A protein and the small-molecule ligand that binds it are described below.
Small molecule (SMILES): Cc1cn([C@H]2C[C@H](O[P](=O)(O)OC[C@H]3O[C@@H](n4ccc(N)nc4=O)C[C@@H]3O[P](=O)(O)OC[C@H]3O[C@@H](n4cnc5c4NC=NC5N)C[C@@H]3O[P](=O)(O)OC[C@H]3O[C@@H](n4cnc5c(=O)[nH]c(N)nc54)C[C@@H]3O)[C@@H](CO[P](=O)(O)O[C@H]3C[C@H](n4cnc5c(=O)[nH]c(N)nc54)O[C@@H]3CO[P](=O)(O)O[C@H]3C[C@H](n4ccc(N)nc4=O)O[C@@H]3CO[P](=O)(O)O[C@H]3C[C@H](n4cnc5c4NC=NC5N)O[C@@H]3CO[P](=O)(O)O[C@H]3C[C@H](n4ccc(N)nc4=O)O[C@@H]3CO[P](=O)(O)O[C@H]3C[C@H](n4cnc5c(=O)[nH]c(N)nc54)O[C@@H]3CO)O2)c(=O)[nH]c1=O

Sequence of chain 1.A:
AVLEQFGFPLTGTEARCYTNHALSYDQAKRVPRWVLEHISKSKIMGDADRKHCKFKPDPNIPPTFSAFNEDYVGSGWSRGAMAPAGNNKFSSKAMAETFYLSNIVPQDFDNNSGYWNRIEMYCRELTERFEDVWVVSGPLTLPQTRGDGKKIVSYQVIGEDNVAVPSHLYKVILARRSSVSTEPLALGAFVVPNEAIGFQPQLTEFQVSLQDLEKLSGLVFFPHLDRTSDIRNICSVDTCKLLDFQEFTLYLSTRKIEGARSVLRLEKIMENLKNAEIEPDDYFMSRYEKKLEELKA

Binding-site contacts:
Ligand atom O2 contacts residue DG8 of chain 1.E at 2.5 Å (h-bond).
Ligand atom O6 contacts residue DC1 of chain 1.E at 3.2 Å (h-bond).
Ligand atom N1 contacts residue DC5 of chain 1.E at 2.8 Å (h-bond).
Ligand atom C2 contacts residue DG8 of chain 1.E at 3.2 Å.
Ligand atom N3 contacts residue DG8 of chain 1.E at 2.5 Å (h-bond).
Ligand atom C6 contacts residue DG8 of chain 1.E at 3.2 Å.
Ligand atom N2 contacts residue SER115 of chain 1.A at 3.1 Å (h-bond).
Ligand atom C4 contacts residue DG8 of chain 1.E at 3.3 Å.
Ligand atom N1 contacts residue DT7 of chain 1.E at 2.6 Å (h-bond).
Ligand atom O4 contacts residue DA4 of chain 1.E at 2.8 Å (h-bond).
Ligand atom N6 contacts residue DT2 of chain 1.E at 3.1 Å (h-bond).
Ligand atom N2 contacts residue DG6 of chain 1.E at 3.3 Å (h-bond).
Ligand atom N7 contacts residue LYS53 of chain 1.A at 3.3 Å (salt-bridge).
Ligand atom N3 contacts residue DA4 of chain 1.E at 2.8 Å (h-bond).
Ligand atom C2 contacts residue DG8 of chain 1.E at 3.3 Å.
Ligand atom C2 contacts residue DT7 of chain 1.E at 2.9 Å.
Ligand atom N3 contacts residue DG6 of chain 1.E at 2.8 Å (h-bond).
Ligand atom O6 contacts residue DA4 of chain 1.E at 3.1 Å (h-bond).
Ligand atom O2 contacts residue DG3 of chain 1.E at 2.5 Å (h-bond).
Ligand atom C2 contacts residue DC9 of chain 1.E at 3.1 Å.
Ligand atom O6 contacts residue DC5 of chain 1.E at 3.0 Å (h-bond).
Ligand atom O6 contacts residue DG8 of chain 1.E at 3.1 Å (h-bond).
Ligand atom C2 contacts residue DG6 of chain 1.E at 3.2 Å.
Ligand atom N6 contacts residue DT7 of chain 1.E at 3.0 Å (h-bond).
Ligand atom N4 contacts residue DG8 of chain 1.E at 2.5 Å (h-bond).
Ligand atom O3' contacts residue ASP112 of chain 1.A at 3.2 Å (salt-bridge).
Ligand atom N2 contacts residue DC1 of chain 1.E at 2.6 Å (h-bond).
Ligand atom N1 contacts residue DT2 of chain 1.E at 2.7 Å (h-bond).
Ligand atom N4 contacts residue DG6 of chain 1.E at 3.1 Å (h-bond).
Ligand atom N2 contacts residue DC5 of chain 1.E at 2.6 Å (h-bond).
Ligand atom O6 contacts residue LYS258 of chain 1.A at 3.0 Å (salt-bridge).
Ligand atom N3 contacts residue DG8 of chain 1.E at 3.1 Å (h-bond).
Ligand atom N2 contacts residue DC9 of chain 1.E at 2.6 Å (h-bond).
Ligand atom N4 contacts residue DC5 of chain 1.E at 3.3 Å (h-bond).
Ligand atom N1 contacts residue DC9 of chain 1.E at 2.6 Å (h-bond).
Ligand atom N4 contacts residue DG3 of chain 1.E at 2.9 Å (h-bond).
Ligand atom N6 contacts residue DG6 of chain 1.E at 2.7 Å (h-bond).
Ligand atom N3 contacts residue DG3 of chain 1.E at 2.8 Å (h-bond).
Ligand atom O2 contacts residue DG6 of chain 1.E at 2.4 Å (h-bond).
Ligand atom N1 contacts residue DC1 of chain 1.E at 2.9 Å (h-bond).